Sequence of chain 1.M:
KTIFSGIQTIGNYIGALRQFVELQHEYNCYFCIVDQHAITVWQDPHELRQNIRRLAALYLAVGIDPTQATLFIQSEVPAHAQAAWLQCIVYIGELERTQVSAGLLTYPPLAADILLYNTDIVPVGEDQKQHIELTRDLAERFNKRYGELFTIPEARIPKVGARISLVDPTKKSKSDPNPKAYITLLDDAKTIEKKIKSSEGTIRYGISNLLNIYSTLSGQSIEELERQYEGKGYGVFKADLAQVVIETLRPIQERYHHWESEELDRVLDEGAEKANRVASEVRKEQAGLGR

The small molecule below binds the protein below.
Small molecule (SMILES): N[C@@H](Cc1c[nH]c2ccccc12)C(=O)O

Binding-site contacts:
Ligand atom CD2 contacts residue MSE129 of chain 1.M at 4.0 Å.
Ligand atom NE1 contacts residue MSE129 of chain 1.M at 3.8 Å.
Ligand atom CZ3 contacts residue GLY7 of chain 1.M at 3.7 Å.
Ligand atom CZ2 contacts residue GLY7 of chain 1.M at 4.1 Å.
Ligand atom OXT contacts residue GLN147 of chain 1.M at 3.9 Å.
Ligand atom CZ3 contacts residue MSE129 of chain 1.M at 4.0 Å.
Ligand atom CZ3 contacts residue VAL143 of chain 1.M at 3.7 Å (hydrophobic).
Ligand atom CD2 contacts residue GLY7 of chain 1.M at 3.7 Å.
Ligand atom O contacts residue AMP1 of chain 1.EB at 3.8 Å.
Ligand atom CH2 contacts residue PHE5 of chain 1.M at 4.1 Å (hydrophobic).
Ligand atom CD1 contacts residue VAL40 of chain 1.M at 3.7 Å (hydrophobic).
Ligand atom N contacts residue GLN147 of chain 1.M at 3.9 Å.
Ligand atom CE2 contacts residue MSE129 of chain 1.M at 3.7 Å.
Ligand atom NE1 contacts residue HIS43 of chain 1.M at 3.6 Å.
Ligand atom CE3 contacts residue GLY7 of chain 1.M at 3.8 Å.
Ligand atom CZ3 contacts residue VAL141 of chain 1.M at 3.6 Å (hydrophobic).
Ligand atom CE3 contacts residue MSE129 of chain 1.M at 4.0 Å.
Ligand atom CZ2 contacts residue ASP132 of chain 1.M at 4.0 Å.
Ligand atom CD1 contacts residue ASP132 of chain 1.M at 3.8 Å.
Ligand atom CE2 contacts residue ASP132 of chain 1.M at 3.8 Å.
Ligand atom CE3 contacts residue VAL143 of chain 1.M at 4.1 Å (hydrophobic).
Ligand atom CH2 contacts residue VAL141 of chain 1.M at 3.7 Å (hydrophobic).
Ligand atom CB contacts residue GLY7 of chain 1.M at 3.9 Å.
Ligand atom CH2 contacts residue GLY7 of chain 1.M at 3.9 Å.
Ligand atom CA contacts residue MSE129 of chain 1.M at 4.2 Å.
Ligand atom CG contacts residue VAL40 of chain 1.M at 4.2 Å (hydrophobic).
Ligand atom C contacts residue GLN147 of chain 1.M at 4.0 Å.
Ligand atom CG contacts residue MSE129 of chain 1.M at 4.2 Å.
Ligand atom N contacts residue MSE129 of chain 1.M at 3.4 Å (h-bond).
Ligand atom CZ2 contacts residue PHE5 of chain 1.M at 4.0 Å (hydrophobic).
Ligand atom CD1 contacts residue HIS43 of chain 1.M at 3.7 Å.
Ligand atom CE2 contacts residue GLY7 of chain 1.M at 3.8 Å.
Ligand atom CZ2 contacts residue ILE133 of chain 1.M at 3.8 Å (hydrophobic).
Ligand atom O contacts residue GLN9 of chain 1.M at 3.9 Å.
Ligand atom CZ2 contacts residue MSE129 of chain 1.M at 3.9 Å.
Ligand atom NE1 contacts residue VAL40 of chain 1.M at 3.7 Å.
Ligand atom NE1 contacts residue ASP132 of chain 1.M at 2.9 Å (salt-bridge).
Ligand atom CH2 contacts residue ILE133 of chain 1.M at 3.6 Å (hydrophobic).
Ligand atom CG contacts residue GLY7 of chain 1.M at 4.0 Å.
Ligand atom CA contacts residue GLN147 of chain 1.M at 4.0 Å.